Binding-site contacts:
Ligand atom N2 contacts residue LEU208 of chain 1.A at 3.9 Å.
Ligand atom C8 contacts residue SER169 of chain 1.A at 3.4 Å.
Ligand atom C1 contacts residue ASN210 of chain 1.A at 3.4 Å.
Ligand atom C7 contacts residue THR167 of chain 1.A at 4.2 Å.
Ligand atom C1 contacts residue LEU208 of chain 1.A at 3.8 Å (hydrophobic).
Ligand atom O5 contacts residue ASN210 of chain 1.A at 3.6 Å.
Ligand atom C6 contacts residue ASN129 of chain 1.A at 4.2 Å.
Ligand atom C7 contacts residue ASN210 of chain 1.A at 3.9 Å.
Ligand atom C2 contacts residue ASN210 of chain 1.A at 3.3 Å.
Ligand atom C8 contacts residue GLN174 of chain 1.A at 3.4 Å.
Ligand atom C2 contacts residue LEU208 of chain 1.A at 4.3 Å (hydrophobic).
Ligand atom C8 contacts residue THR167 of chain 1.A at 3.6 Å.
Ligand atom N2 contacts residue ASN210 of chain 1.A at 3.8 Å.
Ligand atom O7 contacts residue ASN210 of chain 1.A at 3.5 Å (h-bond).
Ligand atom O6 contacts residue ASN129 of chain 1.A at 4.3 Å.
Ligand atom O5 contacts residue ASN129 of chain 1.A at 4.5 Å.

Sequence of chain 1.A:
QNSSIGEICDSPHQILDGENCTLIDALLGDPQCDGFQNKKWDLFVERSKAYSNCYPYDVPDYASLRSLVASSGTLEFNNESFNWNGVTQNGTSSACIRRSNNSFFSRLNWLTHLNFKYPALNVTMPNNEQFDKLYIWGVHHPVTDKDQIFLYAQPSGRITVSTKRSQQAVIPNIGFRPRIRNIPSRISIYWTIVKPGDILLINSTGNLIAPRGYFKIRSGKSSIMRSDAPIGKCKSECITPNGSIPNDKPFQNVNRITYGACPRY

A small-molecule ligand and the protein it binds are described below.
Small molecule (SMILES): CC(=O)N[C@H]1[C@H](O[C@H]2[C@H](O)[C@@H](NC(C)=O)CO[C@@H]2CO)O[C@H](CO)[C@@H](O[C@@H]2O[C@H](CO)[C@@H](O)[C@H](O)[C@@H]2O)[C@@H]1O